A protein and the small-molecule ligand that binds it are described below.
Small molecule (SMILES): C[C@]12CCc3c(ccc4cc(O)ccc34)[C@@H]1CCC2=O

Sequence of chain 1.B:
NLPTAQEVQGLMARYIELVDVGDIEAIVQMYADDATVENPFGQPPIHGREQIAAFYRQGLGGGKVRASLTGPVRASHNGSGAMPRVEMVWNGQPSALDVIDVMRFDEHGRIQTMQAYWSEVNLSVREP

Binding-site contacts:
Ligand atom C10 contacts residue VAL101 of chain 1.B at 4.1 Å (hydrophobic).
Ligand atom O1 contacts residue TYR16 of chain 1.B at 2.6 Å (h-bond).
Ligand atom C25 contacts residue TRP120 of chain 1.B at 4.3 Å (hydrophobic).
Ligand atom C19 contacts residue VAL88 of chain 1.B at 4.1 Å (hydrophobic).
Ligand atom C1 contacts residue MET116 of chain 1.B at 4.1 Å (hydrophobic).
Ligand atom C24 contacts residue LEU99 of chain 1.B at 3.8 Å (hydrophobic).
Ligand atom C18 contacts residue MET90 of chain 1.B at 3.9 Å (hydrophobic).
Ligand atom C2 contacts residue ALA118 of chain 1.B at 4.2 Å (hydrophobic).
Ligand atom C3 contacts residue ASN40 of chain 1.B at 3.3 Å.
Ligand atom C1 contacts residue ASN40 of chain 1.B at 4.0 Å.
Ligand atom C12 contacts residue MET90 of chain 1.B at 4.2 Å (hydrophobic).
Ligand atom O26 contacts residue MET90 of chain 1.B at 3.8 Å.
Ligand atom C5 contacts residue VAL20 of chain 1.B at 4.2 Å (hydrophobic).
Ligand atom C11 contacts residue ASN40 of chain 1.B at 3.9 Å.
Ligand atom C25 contacts residue MET90 of chain 1.B at 4.0 Å (hydrophobic).
Ligand atom C10 contacts residue ASN40 of chain 1.B at 3.5 Å.
Ligand atom C6 contacts residue VAL20 of chain 1.B at 4.0 Å (hydrophobic).
Ligand atom C1 contacts residue TYR16 of chain 1.B at 3.3 Å (hydrophobic).
Ligand atom C16 contacts residue MET90 of chain 1.B at 3.3 Å (hydrophobic).
Ligand atom C12 contacts residue LEU99 of chain 1.B at 4.2 Å (hydrophobic).
Ligand atom C2 contacts residue ASP103 of chain 1.B at 3.9 Å.
Ligand atom C26 contacts residue MET90 of chain 1.B at 3.8 Å (hydrophobic).
Ligand atom C6 contacts residue TYR16 of chain 1.B at 3.4 Å (hydrophobic).
Ligand atom C1 contacts residue ASP103 of chain 1.B at 3.6 Å.
Ligand atom C18 contacts residue VAL66 of chain 1.B at 4.3 Å (hydrophobic).
Ligand atom C2 contacts residue ASN40 of chain 1.B at 3.4 Å.
Ligand atom C18 contacts residue GLY60 of chain 1.B at 3.9 Å.
Ligand atom C24 contacts residue MET90 of chain 1.B at 3.9 Å (hydrophobic).
Ligand atom O1 contacts residue MET116 of chain 1.B at 3.2 Å.
Ligand atom C13 contacts residue VAL88 of chain 1.B at 4.2 Å (hydrophobic).
Ligand atom C24 contacts residue TRP120 of chain 1.B at 3.5 Å (hydrophobic).
Ligand atom C19 contacts residue LEU61 of chain 1.B at 4.1 Å (hydrophobic).
Ligand atom C11 contacts residue TRP120 of chain 1.B at 3.5 Å (hydrophobic).
Ligand atom C16 contacts residue LEU99 of chain 1.B at 4.0 Å (hydrophobic).
Ligand atom C17 contacts residue MET90 of chain 1.B at 3.9 Å (hydrophobic).
Ligand atom O1 contacts residue ASP103 of chain 1.B at 2.5 Å (salt-bridge).
Ligand atom C4 contacts residue ASN40 of chain 1.B at 4.0 Å.
Ligand atom C11 contacts residue LEU99 of chain 1.B at 3.7 Å (hydrophobic).
Ligand atom C6 contacts residue TYR57 of chain 1.B at 4.2 Å (hydrophobic).
Ligand atom C10 contacts residue TRP120 of chain 1.B at 3.4 Å (hydrophobic).